Sequence of chain 1.C:
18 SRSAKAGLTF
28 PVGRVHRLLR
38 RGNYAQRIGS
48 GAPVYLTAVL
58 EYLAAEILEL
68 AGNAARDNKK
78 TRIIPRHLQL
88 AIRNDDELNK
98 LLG

Sequence of chain 1.D:
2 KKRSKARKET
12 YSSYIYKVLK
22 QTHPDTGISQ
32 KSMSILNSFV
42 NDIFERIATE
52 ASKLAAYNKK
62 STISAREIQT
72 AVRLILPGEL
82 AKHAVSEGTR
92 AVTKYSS

This protein binds this small molecule.
Small molecule (SMILES): CC(C)[C@H](NC(=O)[C@H](CCC(=O)O)NC(=O)[C@@H](N)CCC(=O)O)C(=O)N[C@@H](CO)C(=O)N[C@@H](CCC(=O)O)C(=O)N[C@@H](Cc1ccc(O)cc1)C(=O)O

Binding-site contacts:
Ligand atom O contacts residue ARG79 of chain 1.C at 2.8 Å (salt-bridge).
Ligand atom CD2 contacts residue MET34 of chain 1.D at 3.7 Å (hydrophobic).
Ligand atom CE2 contacts residue SER13 of chain 1.D at 3.7 Å.
Ligand atom CA contacts residue ILE29 of chain 1.D at 3.6 Å (hydrophobic).
Ligand atom OH contacts residue SER13 of chain 1.D at 3.5 Å.
Ligand atom OE1 contacts residue SER30 of chain 1.D at 2.7 Å (h-bond).
Ligand atom O contacts residue GLN31 of chain 1.D at 3.4 Å (h-bond).
Ligand atom N contacts residue SER30 of chain 1.D at 4.0 Å.
Ligand atom OE2 contacts residue SER30 of chain 1.D at 3.6 Å (h-bond).
Ligand atom OE1 contacts residue ARG79 of chain 1.C at 3.9 Å.
Ligand atom CD contacts residue SER30 of chain 1.D at 3.5 Å.
Ligand atom CB contacts residue ARG79 of chain 1.C at 3.8 Å.
Ligand atom N contacts residue ILE29 of chain 1.D at 2.8 Å (h-bond).
Ligand atom O contacts residue GLN31 of chain 1.D at 3.1 Å (h-bond).
Ligand atom CA contacts residue GLN31 of chain 1.D at 4.0 Å.
Ligand atom O contacts residue SER30 of chain 1.D at 3.7 Å.
Ligand atom CA contacts residue ILE29 of chain 1.D at 3.7 Å (hydrophobic).
Ligand atom CD1 contacts residue MET34 of chain 1.D at 3.8 Å (hydrophobic).
Ligand atom C contacts residue GLN31 of chain 1.D at 3.4 Å.
Ligand atom CD contacts residue LYS32 of chain 1.D at 3.5 Å.
Ligand atom OH contacts residue SER14 of chain 1.D at 3.3 Å (h-bond).
Ligand atom OE1 contacts residue LYS32 of chain 1.D at 3.4 Å.
Ligand atom N contacts residue ARG79 of chain 1.C at 3.9 Å.
Ligand atom O contacts residue ARG79 of chain 1.C at 3.9 Å.
Ligand atom OE1 contacts residue ILE81 of chain 1.C at 4.0 Å.
Ligand atom CD1 contacts residue TYR17 of chain 1.D at 3.7 Å (hydrophobic).
Ligand atom N contacts residue GLN31 of chain 1.D at 3.6 Å.
Ligand atom C contacts residue ARG79 of chain 1.C at 3.8 Å.
Ligand atom CG contacts residue MET34 of chain 1.D at 3.8 Å (hydrophobic).
Ligand atom C contacts residue ILE29 of chain 1.D at 3.7 Å (hydrophobic).
Ligand atom OE2 contacts residue LYS32 of chain 1.D at 2.8 Å (salt-bridge).
Ligand atom OE1 contacts residue PRO82 of chain 1.C at 3.5 Å.
Ligand atom C contacts residue ARG79 of chain 1.C at 3.6 Å.
Ligand atom CB contacts residue ILE29 of chain 1.D at 3.5 Å (hydrophobic).
Ligand atom CE1 contacts residue TYR17 of chain 1.D at 3.7 Å (hydrophobic).
Ligand atom CZ contacts residue SER13 of chain 1.D at 4.0 Å.
Ligand atom CE1 contacts residue MET34 of chain 1.D at 4.0 Å (hydrophobic).
Ligand atom OE2 contacts residue GLN31 of chain 1.D at 3.3 Å (h-bond).
Ligand atom CB contacts residue GLN31 of chain 1.D at 3.7 Å.
Ligand atom CB contacts residue ILE29 of chain 1.D at 3.5 Å (hydrophobic).